The small molecule below binds the protein below.
Small molecule (SMILES): CC(=O)N[C@H]1[C@H](O[C@H]2[C@H](O[C@H]3O[C@@H](C)[C@@H](O)[C@@H](O)[C@@H]3O)[C@@H](NC(C)=O)CO[C@@H]2CO[C@@H]2O[C@@H](C)[C@@H](O)[C@@H](O)[C@@H]2O)O[C@H](CO)[C@@H](O[C@@H]2O[C@H](CO[C@H]3O[C@H](CO)[C@@H](O)[C@H](O)[C@@H]3O)[C@@H](O)[C@H](O[C@H]3O[C@H](CO)[C@@H](O)[C@H](O)[C@@H]3O)[C@@H]2O)[C@@H]1O

Sequence of chain 1.A:
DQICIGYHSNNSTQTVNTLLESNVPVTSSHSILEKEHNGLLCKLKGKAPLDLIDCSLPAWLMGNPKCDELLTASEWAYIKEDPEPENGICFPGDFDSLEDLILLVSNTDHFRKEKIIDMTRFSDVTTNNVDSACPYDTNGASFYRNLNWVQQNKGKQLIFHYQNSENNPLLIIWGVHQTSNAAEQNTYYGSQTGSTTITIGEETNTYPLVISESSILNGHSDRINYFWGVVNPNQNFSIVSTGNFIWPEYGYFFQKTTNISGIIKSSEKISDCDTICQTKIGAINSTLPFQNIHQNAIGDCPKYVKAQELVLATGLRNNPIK

Binding-site contacts:
Ligand atom C6 contacts residue HIS165 of chain 1.A at 3.5 Å.
Ligand atom C4 contacts residue ASN240 of chain 1.A at 4.2 Å.
Ligand atom O5 contacts residue ASN240 of chain 1.A at 2.4 Å (h-bond).
Ligand atom C1 contacts residue HIS165 of chain 1.A at 3.7 Å.
Ligand atom C2 contacts residue ASN240 of chain 1.A at 2.2 Å.
Ligand atom C5 contacts residue ASN240 of chain 1.A at 3.6 Å.
Ligand atom C1 contacts residue ASN240 of chain 1.A at 1.4 Å.
Ligand atom C3 contacts residue GLN167 of chain 1.A at 4.5 Å.
Ligand atom O5 contacts residue HIS165 of chain 1.A at 3.0 Å (h-bond).
Ligand atom C4 contacts residue HIS165 of chain 1.A at 3.7 Å.
Ligand atom C8 contacts residue ASN238 of chain 1.A at 3.7 Å.
Ligand atom C5 contacts residue GLN167 of chain 1.A at 4.1 Å.
Ligand atom C5 contacts residue HIS165 of chain 1.A at 3.5 Å.
Ligand atom N2 contacts residue ASN240 of chain 1.A at 2.7 Å (h-bond).
Ligand atom O3 contacts residue ASN240 of chain 1.A at 4.5 Å.
Ligand atom C1 contacts residue GLN167 of chain 1.A at 4.1 Å.
Ligand atom C5 contacts residue HIS165 of chain 1.A at 3.9 Å.
Ligand atom C7 contacts residue ASN240 of chain 1.A at 3.2 Å.
Ligand atom O6 contacts residue HIS165 of chain 1.A at 3.5 Å (h-bond).
Ligand atom C3 contacts residue ASN240 of chain 1.A at 3.7 Å.
Ligand atom C6 contacts residue HIS165 of chain 1.A at 3.8 Å.
Ligand atom O7 contacts residue ASN240 of chain 1.A at 3.3 Å (h-bond).
Ligand atom C8 contacts residue ASN240 of chain 1.A at 4.4 Å.
Ligand atom C3 contacts residue HIS165 of chain 1.A at 4.0 Å.